Binding-site contacts:
Ligand atom CAU contacts residue PRO285 of chain 8.A at 4.2 Å (hydrophobic).
Ligand atom CLB contacts residue GLY117 of chain 8.A at 3.6 Å.
Ligand atom CAG contacts residue ALA328 of chain 8.A at 3.9 Å (hydrophobic).
Ligand atom CLC contacts residue SER287 of chain 8.A at 3.2 Å.
Ligand atom CAJ contacts residue PHE329 of chain 8.A at 3.7 Å (hydrophobic).
Ligand atom CAE contacts residue TRP82 of chain 8.A at 4.1 Å (hydrophobic).
Ligand atom CLB contacts residue GLY116 of chain 8.A at 3.7 Å.
Ligand atom CAM contacts residue ASP70 of chain 8.A at 4.0 Å.
Ligand atom CAQ contacts residue PRO285 of chain 8.A at 3.2 Å (hydrophobic).
Ligand atom CAF contacts residue TRP82 of chain 8.A at 4.0 Å (hydrophobic).
Ligand atom CAI contacts residue TRP82 of chain 8.A at 3.6 Å (hydrophobic).
Ligand atom CLB contacts residue SBG198 of chain 8.A at 4.1 Å.
Ligand atom CAE contacts residue ALA328 of chain 8.A at 3.6 Å (hydrophobic).
Ligand atom CLD contacts residue THR120 of chain 8.A at 4.2 Å.
Ligand atom OAP contacts residue PRO285 of chain 8.A at 3.5 Å (h-bond).
Ligand atom CAI contacts residue TRP430 of chain 8.A at 4.0 Å (hydrophobic).
Ligand atom CAM contacts residue TYR332 of chain 8.A at 4.2 Å (hydrophobic).
Ligand atom NAA contacts residue PHE329 of chain 8.A at 3.0 Å.
Ligand atom CAG contacts residue TRP82 of chain 8.A at 3.9 Å (hydrophobic).
Ligand atom CAE contacts residue MET437 of chain 8.A at 3.5 Å (hydrophobic).
Ligand atom CAH contacts residue TRP82 of chain 8.A at 3.7 Å (hydrophobic).
Ligand atom CAR contacts residue TYR332 of chain 8.A at 4.2 Å (hydrophobic).
Ligand atom CAN contacts residue TYR332 of chain 8.A at 4.2 Å (hydrophobic).
Ligand atom CAO contacts residue TRP82 of chain 8.A at 3.5 Å (hydrophobic).
Ligand atom CAE contacts residue TYR440 of chain 8.A at 3.6 Å (hydrophobic).
Ligand atom CAF contacts residue TYR440 of chain 8.A at 4.1 Å (hydrophobic).
Ligand atom CAI contacts residue TYR332 of chain 8.A at 4.1 Å (hydrophobic).
Ligand atom CAE contacts residue HIS438 of chain 8.A at 3.5 Å.
Ligand atom NAA contacts residue PRO285 of chain 8.A at 2.8 Å (h-bond).
Ligand atom CLD contacts residue GLY116 of chain 8.A at 4.0 Å.
Ligand atom CLC contacts residue LEU286 of chain 8.A at 3.8 Å.
Ligand atom CAG contacts residue TRP430 of chain 8.A at 3.6 Å (hydrophobic).
Ligand atom CLC contacts residue PRO285 of chain 8.A at 3.8 Å.
Ligand atom CAJ contacts residue TYR332 of chain 8.A at 4.1 Å (hydrophobic).
Ligand atom CAS contacts residue TRP82 of chain 8.A at 3.5 Å (hydrophobic).
Ligand atom CAG contacts residue MET437 of chain 8.A at 3.8 Å (hydrophobic).
Ligand atom NAA contacts residue LEU286 of chain 8.A at 4.2 Å.
Ligand atom CAF contacts residue HIS438 of chain 8.A at 3.1 Å.
Ligand atom CAK contacts residue ASP70 of chain 8.A at 4.2 Å.
Ligand atom CAN contacts residue PRO285 of chain 8.A at 3.5 Å (hydrophobic).

Sequence of chain 8.A:
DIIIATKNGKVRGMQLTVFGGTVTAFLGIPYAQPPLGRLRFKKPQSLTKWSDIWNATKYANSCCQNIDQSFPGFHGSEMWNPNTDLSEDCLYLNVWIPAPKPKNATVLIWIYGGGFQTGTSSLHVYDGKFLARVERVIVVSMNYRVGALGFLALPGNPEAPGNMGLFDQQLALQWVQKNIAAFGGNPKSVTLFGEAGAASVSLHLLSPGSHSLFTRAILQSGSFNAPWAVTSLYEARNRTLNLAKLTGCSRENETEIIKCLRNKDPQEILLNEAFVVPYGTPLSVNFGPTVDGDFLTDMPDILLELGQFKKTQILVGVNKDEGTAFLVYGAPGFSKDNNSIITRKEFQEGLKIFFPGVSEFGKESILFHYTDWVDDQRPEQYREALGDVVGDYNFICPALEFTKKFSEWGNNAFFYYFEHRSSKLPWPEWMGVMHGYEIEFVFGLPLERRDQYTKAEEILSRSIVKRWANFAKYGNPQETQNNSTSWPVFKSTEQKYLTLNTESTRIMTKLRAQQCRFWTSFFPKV

This protein binds this small molecule.
Small molecule (SMILES): [H]/N=C(\OCc1cc[n+](Cc2ccccc2)cc1)C(Cl)(Cl)Cl